Binding-site contacts:
Ligand atom C7 contacts residue ASN35 of chain 1.B at 4.3 Å.
Ligand atom O6 contacts residue THR34 of chain 1.B at 4.0 Å.
Ligand atom C5 contacts residue ASN35 of chain 1.B at 3.3 Å.
Ligand atom C4 contacts residue ASN35 of chain 1.B at 4.2 Å.
Ligand atom C1 contacts residue ASN35 of chain 1.B at 1.4 Å.
Ligand atom O5 contacts residue ASN35 of chain 1.B at 2.3 Å (h-bond).
Ligand atom O6 contacts residue ASN35 of chain 1.B at 4.1 Å.
Ligand atom N2 contacts residue ASN35 of chain 1.B at 3.3 Å (h-bond).
Ligand atom C3 contacts residue ASN35 of chain 1.B at 3.9 Å.
Ligand atom C6 contacts residue ASN35 of chain 1.B at 4.3 Å.
Ligand atom C2 contacts residue ASN35 of chain 1.B at 2.8 Å.

Sequence of chain 1.B:
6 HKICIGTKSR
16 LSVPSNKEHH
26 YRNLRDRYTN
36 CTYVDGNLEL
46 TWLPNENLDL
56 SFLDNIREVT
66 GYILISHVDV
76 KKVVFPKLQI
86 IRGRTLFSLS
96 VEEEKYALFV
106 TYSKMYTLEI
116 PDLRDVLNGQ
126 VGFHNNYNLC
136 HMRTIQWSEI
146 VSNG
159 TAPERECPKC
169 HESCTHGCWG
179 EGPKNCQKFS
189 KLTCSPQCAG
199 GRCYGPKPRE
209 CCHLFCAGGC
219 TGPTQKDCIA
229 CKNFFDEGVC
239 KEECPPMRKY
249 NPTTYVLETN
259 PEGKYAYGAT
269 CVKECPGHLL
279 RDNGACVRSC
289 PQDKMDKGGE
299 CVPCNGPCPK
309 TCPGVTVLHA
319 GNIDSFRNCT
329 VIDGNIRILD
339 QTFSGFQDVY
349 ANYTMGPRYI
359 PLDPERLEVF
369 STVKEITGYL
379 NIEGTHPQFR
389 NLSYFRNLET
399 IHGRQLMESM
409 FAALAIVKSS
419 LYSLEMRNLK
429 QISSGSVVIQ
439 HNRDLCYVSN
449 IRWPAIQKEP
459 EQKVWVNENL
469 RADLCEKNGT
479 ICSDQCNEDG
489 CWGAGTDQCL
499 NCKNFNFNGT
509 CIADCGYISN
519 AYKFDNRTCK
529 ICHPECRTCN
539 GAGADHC

The small molecule below binds the protein below.
Small molecule (SMILES): CC(=O)N[C@@H]1[C@@H](O)[C@H](O)[C@@H](CO)O[C@H]1O